Binding-site contacts:
Ligand atom C3 contacts residue THR11 of chain 1.B at 2.8 Å.
Ligand atom C1 contacts residue THR11 of chain 1.B at 1.4 Å.
Ligand atom O6 contacts residue LEU153 of chain 1.A at 3.8 Å.
Ligand atom O4 contacts residue GLY139 of chain 1.A at 3.1 Å.
Ligand atom C5 contacts residue PHE143 of chain 1.A at 4.0 Å (hydrophobic).
Ligand atom C6 contacts residue LYS175 of chain 1.A at 3.2 Å.
Ligand atom C5 contacts residue THR11 of chain 1.B at 2.8 Å.
Ligand atom C8 contacts residue SER12 of chain 1.B at 3.8 Å.
Ligand atom O7 contacts residue SER12 of chain 1.B at 3.5 Å (h-bond).
Ligand atom C5 contacts residue TYR93 of chain 1.A at 3.9 Å (hydrophobic).
Ligand atom O5 contacts residue THR11 of chain 1.B at 2.4 Å (h-bond).
Ligand atom C4 contacts residue TRP176 of chain 1.A at 3.7 Å (hydrophobic).
Ligand atom O4 contacts residue GLY140 of chain 1.A at 3.2 Å (h-bond).
Ligand atom C4 contacts residue THR11 of chain 1.B at 3.4 Å.
Ligand atom C8 contacts residue THR11 of chain 1.B at 3.5 Å.
Ligand atom O6 contacts residue ASN212 of chain 1.A at 3.3 Å (h-bond).
Ligand atom C6 contacts residue VAL141 of chain 1.A at 3.8 Å (hydrophobic).
Ligand atom O4 contacts residue LYS175 of chain 1.A at 3.4 Å.
Ligand atom O6 contacts residue LYS175 of chain 1.A at 2.8 Å (salt-bridge).
Ligand atom O6 contacts residue GLY139 of chain 1.A at 3.2 Å.
Ligand atom N2 contacts residue SER12 of chain 1.B at 3.7 Å.
Ligand atom O6 contacts residue GLY140 of chain 1.A at 2.9 Å (h-bond).
Ligand atom C6 contacts residue GLY139 of chain 1.A at 3.4 Å.
Ligand atom C2 contacts residue THR11 of chain 1.B at 2.3 Å.
Ligand atom O4 contacts residue TRP176 of chain 1.A at 3.7 Å.
Ligand atom O5 contacts residue TRP176 of chain 1.A at 3.2 Å.
Ligand atom C1 contacts residue SER12 of chain 1.B at 3.8 Å.
Ligand atom C4 contacts residue TYR93 of chain 1.A at 4.0 Å (hydrophobic).
Ligand atom C7 contacts residue THR11 of chain 1.B at 3.6 Å.
Ligand atom O6 contacts residue THR11 of chain 1.B at 3.8 Å.
Ligand atom C7 contacts residue SER12 of chain 1.B at 3.4 Å.
Ligand atom O5 contacts residue ASN212 of chain 1.A at 3.6 Å.
Ligand atom C6 contacts residue TRP176 of chain 1.A at 3.6 Å (hydrophobic).
Ligand atom N2 contacts residue THR11 of chain 1.B at 2.6 Å (h-bond).
Ligand atom C6 contacts residue LEU153 of chain 1.A at 3.5 Å (hydrophobic).
Ligand atom O6 contacts residue VAL141 of chain 1.A at 2.8 Å (h-bond).
Ligand atom C5 contacts residue PHE143 of chain 1.A at 3.9 Å (hydrophobic).
Ligand atom O6 contacts residue GLY179 of chain 1.A at 3.5 Å.
Ligand atom C6 contacts residue GLY140 of chain 1.A at 3.9 Å.
Ligand atom C4 contacts residue GLY140 of chain 1.A at 3.7 Å.

Sequence of chain 1.B:
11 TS

Sequence of chain 1.A:
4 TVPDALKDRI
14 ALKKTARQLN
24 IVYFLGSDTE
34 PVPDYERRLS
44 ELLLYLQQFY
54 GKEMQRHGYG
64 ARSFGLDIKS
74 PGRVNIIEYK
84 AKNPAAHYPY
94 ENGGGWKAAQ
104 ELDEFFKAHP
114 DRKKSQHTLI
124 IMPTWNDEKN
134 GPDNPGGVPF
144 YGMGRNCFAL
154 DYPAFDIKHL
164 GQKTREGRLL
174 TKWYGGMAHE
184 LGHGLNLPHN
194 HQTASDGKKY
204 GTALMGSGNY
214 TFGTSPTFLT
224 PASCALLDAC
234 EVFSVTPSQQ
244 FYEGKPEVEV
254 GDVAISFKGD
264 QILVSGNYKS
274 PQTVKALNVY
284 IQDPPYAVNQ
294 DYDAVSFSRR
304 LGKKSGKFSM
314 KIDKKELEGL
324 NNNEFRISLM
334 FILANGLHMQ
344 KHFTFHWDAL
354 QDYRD

A protein and the small-molecule ligand that binds it are described below.
Small molecule (SMILES): CC(=O)N[C@H]1CO[C@H](CO)[C@H](O)[C@@H]1O[C@@H]1O[C@H](CO)[C@H](O)[C@H](O)[C@H]1O